A small-molecule ligand and the protein it binds are described below.
Small molecule (SMILES): COC1=CC(=O)c2c(c(COc3ccc([N+](=O)[O-])cc3)c(C)n2C)C1=O

Binding-site contacts:
Ligand atom C29 contacts residue TYR128 of chain 1.B at 3.6 Å (hydrophobic).
Ligand atom C3 contacts residue TYR126 of chain 1.B at 3.7 Å (hydrophobic).
Ligand atom C19 contacts residue FAD1 of chain 1.K at 3.6 Å.
Ligand atom N34 contacts residue PHE232 of chain 1.B at 3.8 Å.
Ligand atom O20 contacts residue GLY150 of chain 1.D at 3.5 Å (h-bond).
Ligand atom C25 contacts residue GLY149 of chain 1.D at 3.7 Å.
Ligand atom O11 contacts residue TYR126 of chain 1.B at 2.6 Å (h-bond).
Ligand atom C12 contacts residue FAD1 of chain 1.K at 3.5 Å.
Ligand atom O36 contacts residue PHE232 of chain 1.B at 3.0 Å.
Ligand atom C6 contacts residue TYR128 of chain 1.B at 3.0 Å (hydrophobic).
Ligand atom C5 contacts residue FAD1 of chain 1.K at 3.7 Å.
Ligand atom C37 contacts residue PHE178 of chain 1.B at 3.4 Å (hydrophobic).
Ligand atom N7 contacts residue FAD1 of chain 1.K at 3.5 Å.
Ligand atom C2 contacts residue FAD1 of chain 1.K at 3.5 Å.
Ligand atom C2 contacts residue TYR126 of chain 1.B at 3.1 Å (hydrophobic).
Ligand atom C45 contacts residue TYR128 of chain 1.B at 3.6 Å (hydrophobic).
Ligand atom O20 contacts residue FAD1 of chain 1.K at 3.5 Å (h-bond).
Ligand atom C26 contacts residue MET154 of chain 1.D at 3.6 Å (hydrophobic).
Ligand atom C19 contacts residue HIS161 of chain 1.D at 3.5 Å.
Ligand atom O44 contacts residue TYR128 of chain 1.B at 3.3 Å (h-bond).
Ligand atom C8 contacts residue FAD1 of chain 1.K at 3.6 Å.
Ligand atom C27 contacts residue TYR128 of chain 1.B at 3.8 Å (hydrophobic).
Ligand atom C5 contacts residue TYR128 of chain 1.B at 3.6 Å (hydrophobic).
Ligand atom C9 contacts residue FAD1 of chain 1.K at 3.7 Å.
Ligand atom O10 contacts residue GLY149 of chain 1.D at 3.6 Å.
Ligand atom O10 contacts residue GLY150 of chain 1.D at 3.8 Å.
Ligand atom C25 contacts residue GLY150 of chain 1.D at 3.4 Å.
Ligand atom C1 contacts residue TYR126 of chain 1.B at 3.8 Å (hydrophobic).
Ligand atom C28 contacts residue TYR128 of chain 1.B at 3.2 Å (hydrophobic).
Ligand atom C37 contacts residue PHE106 of chain 1.D at 3.7 Å (hydrophobic).
Ligand atom C12 contacts residue TRP105 of chain 1.D at 3.4 Å (hydrophobic).
Ligand atom C1 contacts residue FAD1 of chain 1.K at 3.7 Å.
Ligand atom C45 contacts residue PRO68 of chain 1.B at 3.4 Å (hydrophobic).
Ligand atom O35 contacts residue PHE236 of chain 1.B at 3.1 Å.
Ligand atom C37 contacts residue FAD1 of chain 1.K at 3.6 Å.
Ligand atom C3 contacts residue FAD1 of chain 1.K at 3.6 Å.
Ligand atom C1 contacts residue TYR128 of chain 1.B at 3.2 Å (hydrophobic).
Ligand atom O11 contacts residue FAD1 of chain 1.K at 3.5 Å.
Ligand atom C4 contacts residue FAD1 of chain 1.K at 3.5 Å.
Ligand atom C6 contacts residue FAD1 of chain 1.K at 3.5 Å.

Sequence of chain 1.B:
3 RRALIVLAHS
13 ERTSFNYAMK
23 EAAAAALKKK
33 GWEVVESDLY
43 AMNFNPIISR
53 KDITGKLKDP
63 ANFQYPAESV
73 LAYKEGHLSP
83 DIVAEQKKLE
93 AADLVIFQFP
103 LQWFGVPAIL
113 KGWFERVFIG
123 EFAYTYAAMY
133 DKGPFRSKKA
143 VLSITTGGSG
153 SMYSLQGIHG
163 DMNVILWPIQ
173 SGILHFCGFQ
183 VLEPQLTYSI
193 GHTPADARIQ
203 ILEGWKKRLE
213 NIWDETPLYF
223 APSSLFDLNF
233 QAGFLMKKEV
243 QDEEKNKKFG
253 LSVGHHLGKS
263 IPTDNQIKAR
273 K

Sequence of chain 1.D:
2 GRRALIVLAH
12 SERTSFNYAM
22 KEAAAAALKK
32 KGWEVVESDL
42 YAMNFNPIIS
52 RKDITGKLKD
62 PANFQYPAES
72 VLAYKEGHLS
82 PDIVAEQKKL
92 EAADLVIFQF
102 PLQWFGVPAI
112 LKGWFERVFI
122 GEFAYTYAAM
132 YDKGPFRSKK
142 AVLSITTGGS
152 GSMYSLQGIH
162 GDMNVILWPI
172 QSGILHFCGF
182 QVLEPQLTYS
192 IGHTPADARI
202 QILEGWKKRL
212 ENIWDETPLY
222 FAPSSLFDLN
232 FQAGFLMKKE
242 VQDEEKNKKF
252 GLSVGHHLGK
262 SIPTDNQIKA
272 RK